Sequence of chain 1.F:
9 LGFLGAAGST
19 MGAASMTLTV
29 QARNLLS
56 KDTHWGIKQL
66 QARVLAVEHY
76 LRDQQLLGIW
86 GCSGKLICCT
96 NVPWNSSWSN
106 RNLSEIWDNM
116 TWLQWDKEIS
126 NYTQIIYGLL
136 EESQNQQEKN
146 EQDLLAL

A small-molecule ligand and the protein it binds are described below.
Small molecule (SMILES): CC(=O)N[C@@H]1[C@@H](O)[C@H](O)[C@@H](CO)O[C@H]1O

Binding-site contacts:
Ligand atom C1 contacts residue ASN107 of chain 1.F at 1.5 Å.
Ligand atom C3 contacts residue GLU110 of chain 1.F at 4.2 Å.
Ligand atom C4 contacts residue ASN107 of chain 1.F at 4.4 Å.
Ligand atom O6 contacts residue ASN107 of chain 1.F at 4.5 Å.
Ligand atom C1 contacts residue GLU110 of chain 1.F at 3.6 Å.
Ligand atom C7 contacts residue SER109 of chain 1.F at 3.3 Å.
Ligand atom O5 contacts residue ASN107 of chain 1.F at 2.5 Å (h-bond).
Ligand atom N2 contacts residue GLU110 of chain 1.F at 3.0 Å (salt-bridge).
Ligand atom C5 contacts residue ASN107 of chain 1.F at 3.8 Å.
Ligand atom C2 contacts residue ASN107 of chain 1.F at 2.5 Å.
Ligand atom C8 contacts residue ASN114 of chain 1.F at 4.4 Å.
Ligand atom C7 contacts residue ASN107 of chain 1.F at 3.7 Å.
Ligand atom C7 contacts residue GLU110 of chain 1.F at 3.9 Å.
Ligand atom N2 contacts residue ASN107 of chain 1.F at 2.9 Å (h-bond).
Ligand atom C8 contacts residue SER109 of chain 1.F at 3.4 Å.
Ligand atom N2 contacts residue SER109 of chain 1.F at 3.9 Å.
Ligand atom C3 contacts residue ASN107 of chain 1.F at 3.9 Å.
Ligand atom C8 contacts residue GLU110 of chain 1.F at 3.5 Å.
Ligand atom O7 contacts residue ASN107 of chain 1.F at 4.0 Å.
Ligand atom O7 contacts residue SER109 of chain 1.F at 3.3 Å (h-bond).
Ligand atom C2 contacts residue GLU110 of chain 1.F at 3.8 Å.